Sequence of chain 1.B:
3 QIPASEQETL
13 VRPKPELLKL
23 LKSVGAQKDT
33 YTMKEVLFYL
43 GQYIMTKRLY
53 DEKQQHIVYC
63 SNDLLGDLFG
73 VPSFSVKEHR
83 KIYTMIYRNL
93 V

Binding-site contacts:
Ligand atom C41 contacts residue GLY43 of chain 1.B at 3.5 Å.
Ligand atom C23 contacts residue HIS81 of chain 1.B at 3.1 Å.
Ligand atom N17 contacts residue VAL78 of chain 1.B at 3.5 Å.
Ligand atom C43 contacts residue GLY43 of chain 1.B at 4.0 Å.
Ligand atom C21 contacts residue ILE84 of chain 1.B at 4.0 Å (hydrophobic).
Ligand atom C7 contacts residue LEU39 of chain 1.B at 3.0 Å (hydrophobic).
Ligand atom CL2 contacts residue HIS81 of chain 1.B at 3.6 Å.
Ligand atom C23 contacts residue LEU39 of chain 1.B at 4.0 Å (hydrophobic).
Ligand atom C45 contacts residue TYR52 of chain 1.B at 3.5 Å (hydrophobic).
Ligand atom C26 contacts residue HIS81 of chain 1.B at 3.4 Å.
Ligand atom C35 contacts residue VAL78 of chain 1.B at 3.9 Å (hydrophobic).
Ligand atom C16 contacts residue VAL78 of chain 1.B at 3.7 Å (hydrophobic).
Ligand atom C7 contacts residue GLY43 of chain 1.B at 3.7 Å.
Ligand atom C20 contacts residue HIS81 of chain 1.B at 3.5 Å.
Ligand atom CL2 contacts residue TYR85 of chain 1.B at 3.9 Å.
Ligand atom CL2 contacts residue ILE84 of chain 1.B at 3.6 Å.
Ligand atom C9 contacts residue GLY43 of chain 1.B at 3.9 Å.
Ligand atom C36 contacts residue VAL78 of chain 1.B at 3.4 Å (hydrophobic).
Ligand atom O33 contacts residue LYS79 of chain 1.B at 2.9 Å (salt-bridge).
Ligand atom C18 contacts residue VAL78 of chain 1.B at 3.9 Å (hydrophobic).
Ligand atom CL1 contacts residue ILE46 of chain 1.B at 3.5 Å.
Ligand atom CL1 contacts residue ILE84 of chain 1.B at 4.0 Å.
Ligand atom C3 contacts residue VAL78 of chain 1.B at 3.9 Å (hydrophobic).
Ligand atom C9 contacts residue LEU42 of chain 1.B at 3.7 Å (hydrophobic).
Ligand atom C21 contacts residue HIS81 of chain 1.B at 3.4 Å.
Ligand atom CL1 contacts residue PHE76 of chain 1.B at 3.5 Å.
Ligand atom C28 contacts residue HIS81 of chain 1.B at 3.5 Å.
Ligand atom C24 contacts residue HIS81 of chain 1.B at 3.5 Å.
Ligand atom C9 contacts residue LEU39 of chain 1.B at 3.8 Å (hydrophobic).
Ligand atom CL2 contacts residue LEU39 of chain 1.B at 3.5 Å.
Ligand atom C39 contacts residue MET47 of chain 1.B at 3.8 Å (hydrophobic).
Ligand atom O32 contacts residue HIS81 of chain 1.B at 2.9 Å (h-bond).
Ligand atom C2 contacts residue ILE46 of chain 1.B at 3.8 Å (hydrophobic).
Ligand atom C39 contacts residue ILE46 of chain 1.B at 3.6 Å (hydrophobic).
Ligand atom N15 contacts residue VAL78 of chain 1.B at 4.0 Å.
Ligand atom C21 contacts residue VAL78 of chain 1.B at 3.7 Å (hydrophobic).
Ligand atom C31 contacts residue LYS79 of chain 1.B at 3.8 Å.
Ligand atom C31 contacts residue HIS81 of chain 1.B at 4.0 Å.
Ligand atom C6 contacts residue LEU39 of chain 1.B at 4.0 Å (hydrophobic).
Ligand atom C45 contacts residue GLN57 of chain 1.B at 3.2 Å.

A small-molecule ligand and the protein it binds are described below.
Small molecule (SMILES): Cc1cccc(-c2nc(C(=O)O)c(-c3cccc(Cl)c3)n2-c2cc(Cl)ccc2C)c1